This protein binds this small molecule.
Small molecule (SMILES): O=C(O)C(=O)CS(=O)(=O)O

Sequence of chain 1.A:
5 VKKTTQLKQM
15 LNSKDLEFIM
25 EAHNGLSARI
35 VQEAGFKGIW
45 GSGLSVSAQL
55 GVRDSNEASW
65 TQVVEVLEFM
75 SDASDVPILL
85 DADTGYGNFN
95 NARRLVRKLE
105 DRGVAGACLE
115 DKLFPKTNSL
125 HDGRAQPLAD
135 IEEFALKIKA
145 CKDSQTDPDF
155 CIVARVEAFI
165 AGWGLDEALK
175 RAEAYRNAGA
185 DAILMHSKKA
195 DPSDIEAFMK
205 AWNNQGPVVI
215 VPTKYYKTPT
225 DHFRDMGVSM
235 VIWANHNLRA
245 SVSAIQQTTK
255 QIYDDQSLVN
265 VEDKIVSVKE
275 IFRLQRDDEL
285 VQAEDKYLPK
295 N

Binding-site contacts:
Ligand atom O1 contacts residue SER46 of chain 1.A at 2.6 Å (h-bond).
Ligand atom C2 contacts residue MG1 of chain 1.C at 2.6 Å.
Ligand atom O2S contacts residue LEU48 of chain 1.A at 4.0 Å.
Ligand atom O3S contacts residue SER123 of chain 1.A at 3.9 Å.
Ligand atom O3S contacts residue HIS190 of chain 1.A at 3.0 Å (h-bond).
Ligand atom S contacts residue ASN122 of chain 1.A at 3.8 Å.
Ligand atom O2 contacts residue MG1 of chain 1.C at 2.3 Å.
Ligand atom O1 contacts residue MG1 of chain 1.C at 4.0 Å.
Ligand atom O2 contacts residue ARG159 of chain 1.A at 2.6 Å (salt-bridge).
Ligand atom C1 contacts residue ASP85 of chain 1.A at 3.3 Å.
Ligand atom C1 contacts residue SER46 of chain 1.A at 3.4 Å.
Ligand atom O2' contacts residue SER46 of chain 1.A at 3.5 Å (h-bond).
Ligand atom O2S contacts residue ASN122 of chain 1.A at 3.2 Å (h-bond).
Ligand atom C2 contacts residue ARG159 of chain 1.A at 3.5 Å.
Ligand atom C3 contacts residue MG1 of chain 1.C at 3.7 Å.
Ligand atom S contacts residue LEU124 of chain 1.A at 3.9 Å.
Ligand atom O3S contacts residue ASN122 of chain 1.A at 4.0 Å.
Ligand atom C2 contacts residue ASP85 of chain 1.A at 3.5 Å.
Ligand atom O3S contacts residue ARG159 of chain 1.A at 4.1 Å.
Ligand atom O2' contacts residue GLY47 of chain 1.A at 3.1 Å (h-bond).
Ligand atom O1S contacts residue ARG159 of chain 1.A at 3.1 Å (salt-bridge).
Ligand atom S contacts residue ARG159 of chain 1.A at 3.8 Å.
Ligand atom C3 contacts residue ARG159 of chain 1.A at 3.3 Å.
Ligand atom O2S contacts residue LEU124 of chain 1.A at 3.6 Å.
Ligand atom O2 contacts residue ASP85 of chain 1.A at 2.8 Å (salt-bridge).
Ligand atom C1 contacts residue GLY47 of chain 1.A at 3.8 Å.
Ligand atom O1S contacts residue MG1 of chain 1.C at 3.4 Å.
Ligand atom C1 contacts residue MG1 of chain 1.C at 2.7 Å.
Ligand atom O2' contacts residue ASP85 of chain 1.A at 2.9 Å (salt-bridge).
Ligand atom C1 contacts residue LEU48 of chain 1.A at 3.8 Å (hydrophobic).
Ligand atom O1S contacts residue ASN122 of chain 1.A at 3.5 Å (h-bond).
Ligand atom O2 contacts residue TRP44 of chain 1.A at 3.5 Å.
Ligand atom O1 contacts residue LEU48 of chain 1.A at 4.1 Å.
Ligand atom O2' contacts residue LEU48 of chain 1.A at 2.7 Å (h-bond).
Ligand atom O1 contacts residue TRP44 of chain 1.A at 3.6 Å.
Ligand atom O3S contacts residue LEU124 of chain 1.A at 3.2 Å.
Ligand atom O1 contacts residue GLY47 of chain 1.A at 4.1 Å.
Ligand atom O2' contacts residue MG1 of chain 1.C at 2.2 Å.
Ligand atom O1S contacts residue SER123 of chain 1.A at 3.5 Å (h-bond).
Ligand atom O1 contacts residue ALA238 of chain 1.A at 3.8 Å.